Binding-site contacts:
Ligand atom CAT contacts residue CYS254 of chain 1.E at 2.9 Å (hydrophobic).
Ligand atom OAH contacts residue ASN37 of chain 1.E at 3.5 Å (h-bond).
Ligand atom CAS contacts residue ASN90 of chain 1.E at 3.7 Å.
Ligand atom CAQ contacts residue CYS254 of chain 1.E at 3.2 Å (hydrophobic).
Ligand atom NAB contacts residue ASN90 of chain 1.E at 2.9 Å (h-bond).
Ligand atom OAF contacts residue CYS254 of chain 1.E at 3.5 Å (h-bond).
Ligand atom CAM contacts residue CYS254 of chain 1.E at 3.2 Å (hydrophobic).
Ligand atom NAB contacts residue ARG246 of chain 1.E at 3.0 Å (salt-bridge).
Ligand atom OAF contacts residue CYS99 of chain 1.E at 3.4 Å.
Ligand atom CAQ contacts residue CYS99 of chain 1.E at 3.6 Å (hydrophobic).
Ligand atom NAC contacts residue ASN37 of chain 1.E at 2.9 Å (h-bond).
Ligand atom NAB contacts residue ASN227 of chain 1.E at 3.5 Å (h-bond).
Ligand atom OAH contacts residue GLY100 of chain 1.E at 3.2 Å (h-bond).
Ligand atom NAC contacts residue PHE39 of chain 1.E at 3.7 Å.
Ligand atom OAF contacts residue GLY100 of chain 1.E at 2.7 Å (h-bond).
Ligand atom OAE contacts residue ASN227 of chain 1.E at 2.8 Å (h-bond).
Ligand atom OAG contacts residue ARG246 of chain 1.E at 2.8 Å (salt-bridge).
Ligand atom CAS contacts residue ASN227 of chain 1.E at 3.3 Å.
Ligand atom CAQ contacts residue GLY100 of chain 1.E at 3.2 Å.
Ligand atom OAG contacts residue ASN90 of chain 1.E at 2.8 Å (h-bond).
Ligand atom CAP contacts residue ARG246 of chain 1.E at 3.5 Å.
Ligand atom OAF contacts residue THR256 of chain 1.E at 2.7 Å (h-bond).
Ligand atom CAN contacts residue GLU245 of chain 1.E at 3.0 Å.
Ligand atom NAC contacts residue CYS99 of chain 1.E at 3.1 Å (h-bond).
Ligand atom CAQ contacts residue GLY255 of chain 1.E at 3.3 Å.
Ligand atom OAF contacts residue GLY255 of chain 1.E at 3.5 Å (h-bond).
Ligand atom OAH contacts residue GLY255 of chain 1.E at 2.8 Å (h-bond).
Ligand atom CAN contacts residue CYS254 of chain 1.E at 1.8 Å (hydrophobic).
Ligand atom CAK contacts residue PRO96 of chain 1.E at 3.5 Å (hydrophobic).
Ligand atom OAE contacts residue ARG246 of chain 1.E at 2.8 Å (salt-bridge).
Ligand atom CAK contacts residue ASN90 of chain 1.E at 3.6 Å.
Ligand atom OAG contacts residue PRO96 of chain 1.E at 3.5 Å.
Ligand atom OAH contacts residue CYS99 of chain 1.E at 3.6 Å (h-bond).
Ligand atom OAE contacts residue ASN188 of chain 1.E at 3.1 Å (h-bond).
Ligand atom CAJ contacts residue GLU245 of chain 1.E at 3.5 Å.
Ligand atom NAB contacts residue GLU245 of chain 1.E at 3.0 Å (salt-bridge).
Ligand atom OAE contacts residue PRO96 of chain 1.E at 3.6 Å.
Ligand atom CAP contacts residue PRO96 of chain 1.E at 3.5 Å (hydrophobic).
Ligand atom OAH contacts residue ASN101 of chain 1.E at 2.9 Å (h-bond).
Ligand atom CAP contacts residue ASN227 of chain 1.E at 3.4 Å.

A protein and the small-molecule ligand that binds it are described below.
Small molecule (SMILES): C[C@@](N)(CCC[C@H](N)C(=O)O)C(=O)O

Sequence of chain 1.E:
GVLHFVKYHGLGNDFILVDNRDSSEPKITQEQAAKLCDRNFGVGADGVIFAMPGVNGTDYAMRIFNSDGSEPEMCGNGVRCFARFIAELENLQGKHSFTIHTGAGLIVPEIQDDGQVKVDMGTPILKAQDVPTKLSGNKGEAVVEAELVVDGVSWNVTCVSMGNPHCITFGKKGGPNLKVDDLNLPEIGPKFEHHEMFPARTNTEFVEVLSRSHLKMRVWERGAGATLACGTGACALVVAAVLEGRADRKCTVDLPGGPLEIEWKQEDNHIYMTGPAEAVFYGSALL